This small molecule binds to this protein.
Small molecule (SMILES): OC[C@H]1O[C@@H](O)[C@H](O)[C@@H](O)[C@H]1O

Binding-site contacts:
Ligand atom C2 contacts residue LYS91 of chain 1.C at 4.4 Å.
Ligand atom O3 contacts residue GLU51 of chain 1.C at 3.7 Å.
Ligand atom C3 contacts residue TRP88 of chain 1.C at 3.7 Å (hydrophobic).
Ligand atom O6 contacts residue GLN61 of chain 1.C at 3.2 Å (h-bond).
Ligand atom O6 contacts residue TRP88 of chain 1.C at 3.8 Å.
Ligand atom O4 contacts residue LYS91 of chain 1.C at 3.9 Å.
Ligand atom C6 contacts residue HIS57 of chain 1.C at 3.2 Å.
Ligand atom O4 contacts residue HIS57 of chain 1.C at 4.1 Å.
Ligand atom C4 contacts residue TRP88 of chain 1.C at 3.7 Å (hydrophobic).
Ligand atom O4 contacts residue GLU51 of chain 1.C at 2.4 Å (salt-bridge).
Ligand atom O2 contacts residue ASN90 of chain 1.C at 2.6 Å (h-bond).
Ligand atom O6 contacts residue HIS57 of chain 1.C at 3.5 Å.
Ligand atom C5 contacts residue GLN56 of chain 1.C at 4.1 Å.
Ligand atom O5 contacts residue GLN56 of chain 1.C at 3.5 Å (h-bond).
Ligand atom C6 contacts residue GLN61 of chain 1.C at 4.3 Å.
Ligand atom O3 contacts residue LYS91 of chain 1.C at 3.1 Å.
Ligand atom O3 contacts residue ASN90 of chain 1.C at 2.8 Å (h-bond).
Ligand atom O4 contacts residue GLN56 of chain 1.C at 3.6 Å.
Ligand atom C4 contacts residue GLU51 of chain 1.C at 3.3 Å.
Ligand atom O6 contacts residue GLN56 of chain 1.C at 3.4 Å (h-bond).
Ligand atom C6 contacts residue GLN56 of chain 1.C at 3.4 Å.
Ligand atom C6 contacts residue GLU51 of chain 1.C at 4.4 Å.
Ligand atom C5 contacts residue TRP88 of chain 1.C at 3.9 Å (hydrophobic).
Ligand atom C2 contacts residue ASN90 of chain 1.C at 3.8 Å.
Ligand atom O3 contacts residue TRP88 of chain 1.C at 3.9 Å.
Ligand atom C3 contacts residue GLU51 of chain 1.C at 4.1 Å.
Ligand atom C5 contacts residue GLU51 of chain 1.C at 4.5 Å.
Ligand atom C3 contacts residue ASN90 of chain 1.C at 3.6 Å.
Ligand atom C3 contacts residue LYS91 of chain 1.C at 4.2 Å.
Ligand atom C6 contacts residue TRP88 of chain 1.C at 4.1 Å (hydrophobic).

Sequence of chain 1.C:
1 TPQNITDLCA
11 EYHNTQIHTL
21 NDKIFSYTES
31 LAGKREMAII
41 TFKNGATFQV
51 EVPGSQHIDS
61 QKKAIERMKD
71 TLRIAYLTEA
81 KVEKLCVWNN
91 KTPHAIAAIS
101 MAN